A protein and the small-molecule ligand that binds it are described below.
Small molecule (SMILES): COC(=O)[C@H](C)[C@@H]1N=C(c2ccc(Cl)cc2)c2cc(OC)ccc2-n2c(C)nnc21

Binding-site contacts:
Ligand atom CBB contacts residue TRP29 of chain 1.A at 4.0 Å (hydrophobic).
Ligand atom CAP contacts residue VAL35 of chain 1.A at 4.1 Å (hydrophobic).
Ligand atom NAK contacts residue VAL94 of chain 1.A at 4.1 Å.
Ligand atom CBA contacts residue TRP29 of chain 1.A at 3.8 Å (hydrophobic).
Ligand atom CAT contacts residue TYR87 of chain 1.A at 4.0 Å (hydrophobic).
Ligand atom OAV contacts residue LEU40 of chain 1.A at 4.1 Å.
Ligand atom CAW contacts residue TYR87 of chain 1.A at 4.1 Å (hydrophobic).
Ligand atom CAR contacts residue VAL35 of chain 1.A at 4.2 Å (hydrophobic).
Ligand atom CAX contacts residue VAL94 of chain 1.A at 4.2 Å (hydrophobic).
Ligand atom CAJ contacts residue ASN88 of chain 1.A at 4.1 Å.
Ligand atom CBD contacts residue TYR87 of chain 1.A at 3.3 Å (hydrophobic).
Ligand atom CAS contacts residue TYR87 of chain 1.A at 3.7 Å (hydrophobic).
Ligand atom CAW contacts residue ALA42 of chain 1.A at 3.8 Å (hydrophobic).
Ligand atom CAR contacts residue PHE31 of chain 1.A at 3.6 Å (hydrophobic).
Ligand atom CBA contacts residue PRO30 of chain 1.A at 4.2 Å (hydrophobic).
Ligand atom CBB contacts residue PRO30 of chain 1.A at 4.0 Å (hydrophobic).
Ligand atom CBA contacts residue MET97 of chain 1.A at 4.2 Å (hydrophobic).
Ligand atom CAF contacts residue VAL35 of chain 1.A at 4.1 Å (hydrophobic).
Ligand atom NAO contacts residue CYS84 of chain 1.A at 4.2 Å.
Ligand atom OAL contacts residue TRP29 of chain 1.A at 3.4 Å.
Ligand atom CAF contacts residue PRO30 of chain 1.A at 3.4 Å (hydrophobic).
Ligand atom CAB contacts residue TRP29 of chain 1.A at 4.0 Å (hydrophobic).
Ligand atom NAN contacts residue ASN88 of chain 1.A at 3.1 Å (h-bond).
Ligand atom CAP contacts residue VAL94 of chain 1.A at 4.0 Å (hydrophobic).
Ligand atom CAM contacts residue TRP29 of chain 1.A at 4.0 Å (hydrophobic).
Ligand atom CAR contacts residue PRO30 of chain 1.A at 3.6 Å (hydrophobic).
Ligand atom CBB contacts residue VAL94 of chain 1.A at 3.6 Å (hydrophobic).
Ligand atom CL1 contacts residue ASP93 of chain 1.A at 4.0 Å.
Ligand atom CAW contacts residue LEU40 of chain 1.A at 4.1 Å (hydrophobic).
Ligand atom OAU contacts residue ALA42 of chain 1.A at 4.1 Å.
Ligand atom CBD contacts residue ALA42 of chain 1.A at 4.1 Å (hydrophobic).
Ligand atom CAQ contacts residue VAL94 of chain 1.A at 3.9 Å (hydrophobic).
Ligand atom CBA contacts residue VAL94 of chain 1.A at 4.1 Å (hydrophobic).
Ligand atom CAS contacts residue ASN88 of chain 1.A at 3.6 Å.
Ligand atom NAO contacts residue ASN88 of chain 1.A at 3.5 Å (h-bond).
Ligand atom CBD contacts residue TYR45 of chain 1.A at 3.8 Å (hydrophobic).
Ligand atom CAI contacts residue LEU40 of chain 1.A at 4.1 Å (hydrophobic).
Ligand atom CAG contacts residue VAL94 of chain 1.A at 4.0 Å (hydrophobic).
Ligand atom CAA contacts residue PRO30 of chain 1.A at 3.5 Å (hydrophobic).
Ligand atom OAU contacts residue TYR87 of chain 1.A at 3.4 Å.

Sequence of chain 1.A:
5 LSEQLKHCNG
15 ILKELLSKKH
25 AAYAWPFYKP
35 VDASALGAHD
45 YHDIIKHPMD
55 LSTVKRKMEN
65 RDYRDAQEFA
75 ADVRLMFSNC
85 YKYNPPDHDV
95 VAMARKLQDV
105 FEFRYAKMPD